This protein binds this small molecule.
Small molecule (SMILES): CC(=O)N[C@@H]1[C@@H](O)[C@H](O)[C@@H](CO)O[C@H]1O

Sequence of chain 1.A:
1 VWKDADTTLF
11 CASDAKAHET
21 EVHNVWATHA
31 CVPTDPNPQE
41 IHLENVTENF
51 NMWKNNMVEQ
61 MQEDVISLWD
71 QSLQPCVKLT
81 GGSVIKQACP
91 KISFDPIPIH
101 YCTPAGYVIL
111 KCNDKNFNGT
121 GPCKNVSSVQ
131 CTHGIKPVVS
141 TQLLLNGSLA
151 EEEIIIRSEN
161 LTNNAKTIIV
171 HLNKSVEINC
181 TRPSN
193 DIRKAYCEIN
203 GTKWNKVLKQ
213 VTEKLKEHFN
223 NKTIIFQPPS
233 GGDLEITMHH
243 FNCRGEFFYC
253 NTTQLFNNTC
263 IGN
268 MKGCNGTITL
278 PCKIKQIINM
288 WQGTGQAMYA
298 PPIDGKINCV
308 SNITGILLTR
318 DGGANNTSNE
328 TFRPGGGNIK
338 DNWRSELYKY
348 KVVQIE

Binding-site contacts:
Ligand atom C1 contacts residue LYS205 of chain 1.A at 4.1 Å.
Ligand atom C5 contacts residue THR204 of chain 1.A at 4.3 Å.
Ligand atom C1 contacts residue THR204 of chain 1.A at 3.8 Å.
Ligand atom O6 contacts residue THR204 of chain 1.A at 4.2 Å.
Ligand atom C5 contacts residue ASN202 of chain 1.A at 3.6 Å.
Ligand atom C6 contacts residue LYS205 of chain 1.A at 3.7 Å.
Ligand atom C2 contacts residue ASN202 of chain 1.A at 2.1 Å.
Ligand atom C3 contacts residue ASN202 of chain 1.A at 3.5 Å.
Ligand atom C4 contacts residue ASN202 of chain 1.A at 4.1 Å.
Ligand atom O5 contacts residue LYS205 of chain 1.A at 3.2 Å.
Ligand atom O3 contacts residue ASN202 of chain 1.A at 4.4 Å.
Ligand atom C8 contacts residue THR274 of chain 1.A at 4.2 Å.
Ligand atom N2 contacts residue ASN202 of chain 1.A at 2.7 Å (h-bond).
Ligand atom O5 contacts residue THR204 of chain 1.A at 4.2 Å.
Ligand atom O7 contacts residue ASN202 of chain 1.A at 3.7 Å.
Ligand atom C8 contacts residue GLY273 of chain 1.A at 3.9 Å.
Ligand atom C7 contacts residue ASN202 of chain 1.A at 3.5 Å.
Ligand atom C5 contacts residue LYS205 of chain 1.A at 4.1 Å.
Ligand atom O6 contacts residue LYS205 of chain 1.A at 2.9 Å.
Ligand atom C1 contacts residue ASN202 of chain 1.A at 1.4 Å.
Ligand atom O5 contacts residue ASN202 of chain 1.A at 2.4 Å (h-bond).